Binding-site contacts:
Ligand atom O6 contacts residue GLN65 of chain 1.B at 3.5 Å.
Ligand atom O4 contacts residue TYR42 of chain 1.B at 4.4 Å.
Ligand atom C8 contacts residue TYR42 of chain 1.B at 3.9 Å (hydrophobic).
Ligand atom C5 contacts residue ASN66 of chain 1.B at 3.6 Å.
Ligand atom O3 contacts residue TYR42 of chain 1.B at 3.8 Å.
Ligand atom O5 contacts residue ASN66 of chain 1.B at 2.3 Å (h-bond).
Ligand atom C1 contacts residue LYS41 of chain 1.B at 3.9 Å.
Ligand atom O5 contacts residue LYS41 of chain 1.B at 3.9 Å.
Ligand atom O7 contacts residue TYR42 of chain 1.B at 4.2 Å.
Ligand atom C5 contacts residue LYS41 of chain 1.B at 4.2 Å.
Ligand atom C2 contacts residue ASN66 of chain 1.B at 2.4 Å.
Ligand atom C3 contacts residue ASN66 of chain 1.B at 3.7 Å.
Ligand atom O6 contacts residue ASN66 of chain 1.B at 4.4 Å.
Ligand atom C4 contacts residue ASN66 of chain 1.B at 4.0 Å.
Ligand atom N2 contacts residue TYR42 of chain 1.B at 3.4 Å.
Ligand atom N2 contacts residue ASN66 of chain 1.B at 3.2 Å (h-bond).
Ligand atom C1 contacts residue ASN66 of chain 1.B at 1.4 Å.
Ligand atom C7 contacts residue ASN66 of chain 1.B at 4.3 Å.
Ligand atom C2 contacts residue TYR42 of chain 1.B at 4.0 Å (hydrophobic).
Ligand atom C3 contacts residue TYR42 of chain 1.B at 3.6 Å (hydrophobic).
Ligand atom C7 contacts residue TYR42 of chain 1.B at 3.6 Å (hydrophobic).

Sequence of chain 1.B:
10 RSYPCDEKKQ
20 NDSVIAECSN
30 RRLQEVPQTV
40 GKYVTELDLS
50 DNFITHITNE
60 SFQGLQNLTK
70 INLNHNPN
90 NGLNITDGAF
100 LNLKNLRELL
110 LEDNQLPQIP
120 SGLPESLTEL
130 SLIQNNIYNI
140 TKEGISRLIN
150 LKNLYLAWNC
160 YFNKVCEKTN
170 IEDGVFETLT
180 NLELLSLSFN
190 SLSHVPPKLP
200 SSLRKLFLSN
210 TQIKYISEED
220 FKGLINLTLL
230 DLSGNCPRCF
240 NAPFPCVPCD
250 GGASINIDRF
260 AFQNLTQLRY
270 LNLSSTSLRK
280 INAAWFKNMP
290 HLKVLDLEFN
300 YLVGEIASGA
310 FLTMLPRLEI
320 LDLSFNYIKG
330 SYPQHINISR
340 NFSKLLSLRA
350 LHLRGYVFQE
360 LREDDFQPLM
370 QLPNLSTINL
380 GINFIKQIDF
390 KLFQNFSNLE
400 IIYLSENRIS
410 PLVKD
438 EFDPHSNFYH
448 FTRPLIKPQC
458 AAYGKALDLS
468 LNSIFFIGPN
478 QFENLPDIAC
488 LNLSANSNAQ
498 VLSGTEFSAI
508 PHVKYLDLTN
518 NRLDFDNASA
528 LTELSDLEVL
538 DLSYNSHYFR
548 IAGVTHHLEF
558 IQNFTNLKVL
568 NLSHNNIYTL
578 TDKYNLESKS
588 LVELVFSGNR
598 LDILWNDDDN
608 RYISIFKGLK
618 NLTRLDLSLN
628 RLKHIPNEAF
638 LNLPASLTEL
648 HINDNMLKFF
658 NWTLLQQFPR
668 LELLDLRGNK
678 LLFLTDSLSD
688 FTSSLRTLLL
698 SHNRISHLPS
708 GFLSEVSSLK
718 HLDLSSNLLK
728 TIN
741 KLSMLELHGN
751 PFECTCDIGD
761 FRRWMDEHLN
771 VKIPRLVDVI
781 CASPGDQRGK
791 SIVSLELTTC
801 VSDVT

The protein below binds the small molecule below.
Small molecule (SMILES): CC(=O)N[C@@H]1[C@@H](O)[C@H](O)[C@@H](CO)O[C@H]1O